Binding-site contacts:
Ligand atom CL contacts residue MET165 of chain 1.A at 3.8 Å.
Ligand atom N2 contacts residue GLN189 of chain 1.A at 3.6 Å.
Ligand atom C21 contacts residue MET165 of chain 1.A at 3.6 Å (hydrophobic).
Ligand atom C15 contacts residue PHE140 of chain 1.A at 3.8 Å (hydrophobic).
Ligand atom C14 contacts residue GLU166 of chain 1.A at 3.6 Å.
Ligand atom C15 contacts residue ASN142 of chain 1.A at 3.8 Å.
Ligand atom N5 contacts residue SER144 of chain 1.A at 3.3 Å (h-bond).
Ligand atom N5 contacts residue PHE140 of chain 1.A at 3.5 Å.
Ligand atom C14 contacts residue LEU141 of chain 1.A at 3.8 Å (hydrophobic).
Ligand atom C4 contacts residue GLN189 of chain 1.A at 3.0 Å.
Ligand atom N5 contacts residue HIS163 of chain 1.A at 2.7 Å (h-bond).
Ligand atom N2 contacts residue MET49 of chain 1.A at 3.4 Å.
Ligand atom C18 contacts residue ASN142 of chain 1.A at 3.5 Å.
Ligand atom C13 contacts residue PHE140 of chain 1.A at 3.3 Å (hydrophobic).
Ligand atom C13 contacts residue GLU166 of chain 1.A at 3.3 Å.
Ligand atom N3 contacts residue GLN189 of chain 1.A at 3.4 Å (h-bond).
Ligand atom C12 contacts residue SER144 of chain 1.A at 3.6 Å.
Ligand atom CL contacts residue HIS41 of chain 1.A at 3.4 Å.
Ligand atom N3 contacts residue MET49 of chain 1.A at 3.4 Å.
Ligand atom C15 contacts residue LEU141 of chain 1.A at 3.9 Å (hydrophobic).
Ligand atom C21 contacts residue HIS41 of chain 1.A at 3.7 Å.
Ligand atom C1 contacts residue MET49 of chain 1.A at 3.6 Å (hydrophobic).
Ligand atom N1 contacts residue GLN189 of chain 1.A at 3.6 Å (h-bond).
Ligand atom C2 contacts residue DMS1 of chain 1.E at 3.8 Å.
Ligand atom C6 contacts residue GLN189 of chain 1.A at 3.6 Å.
Ligand atom N4 contacts residue CYS145 of chain 1.A at 3.4 Å (h-bond).
Ligand atom C contacts residue MET49 of chain 1.A at 3.8 Å (hydrophobic).
Ligand atom O contacts residue GLU166 of chain 1.A at 3.5 Å (salt-bridge).
Ligand atom N5 contacts residue LEU141 of chain 1.A at 3.9 Å.
Ligand atom CL contacts residue MET49 of chain 1.A at 3.9 Å.
Ligand atom C15 contacts residue GLU166 of chain 1.A at 3.4 Å.
Ligand atom C13 contacts residue LEU141 of chain 1.A at 3.7 Å (hydrophobic).
Ligand atom C12 contacts residue HIS163 of chain 1.A at 2.9 Å.
Ligand atom C contacts residue MET165 of chain 1.A at 3.6 Å (hydrophobic).
Ligand atom CL contacts residue ASP187 of chain 1.A at 3.5 Å.
Ligand atom C17 contacts residue ASN142 of chain 1.A at 3.9 Å.
Ligand atom C5 contacts residue GLN189 of chain 1.A at 3.0 Å.
Ligand atom C1 contacts residue DMS1 of chain 1.E at 3.9 Å.
Ligand atom C21 contacts residue HIS164 of chain 1.A at 3.3 Å.
Ligand atom C2 contacts residue GLN189 of chain 1.A at 3.4 Å.

The protein below binds the small molecule below.
Small molecule (SMILES): O=C(Nc1cncc2ccccc12)[C@@H]1CCN(Cc2nnc[nH]2)c2ccc(Cl)cc21

Sequence of chain 1.B:
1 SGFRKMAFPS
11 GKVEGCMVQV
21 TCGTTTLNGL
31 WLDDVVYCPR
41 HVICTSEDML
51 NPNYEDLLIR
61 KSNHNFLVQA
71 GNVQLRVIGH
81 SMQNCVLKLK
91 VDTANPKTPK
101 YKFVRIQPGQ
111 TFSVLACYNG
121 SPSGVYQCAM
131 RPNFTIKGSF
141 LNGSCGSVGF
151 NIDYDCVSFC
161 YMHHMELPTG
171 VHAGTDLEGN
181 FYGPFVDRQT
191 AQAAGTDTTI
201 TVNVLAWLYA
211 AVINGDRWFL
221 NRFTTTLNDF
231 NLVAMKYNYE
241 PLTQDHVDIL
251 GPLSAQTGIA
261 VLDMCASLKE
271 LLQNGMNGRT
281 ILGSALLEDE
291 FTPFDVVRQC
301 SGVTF

Sequence of chain 1.A:
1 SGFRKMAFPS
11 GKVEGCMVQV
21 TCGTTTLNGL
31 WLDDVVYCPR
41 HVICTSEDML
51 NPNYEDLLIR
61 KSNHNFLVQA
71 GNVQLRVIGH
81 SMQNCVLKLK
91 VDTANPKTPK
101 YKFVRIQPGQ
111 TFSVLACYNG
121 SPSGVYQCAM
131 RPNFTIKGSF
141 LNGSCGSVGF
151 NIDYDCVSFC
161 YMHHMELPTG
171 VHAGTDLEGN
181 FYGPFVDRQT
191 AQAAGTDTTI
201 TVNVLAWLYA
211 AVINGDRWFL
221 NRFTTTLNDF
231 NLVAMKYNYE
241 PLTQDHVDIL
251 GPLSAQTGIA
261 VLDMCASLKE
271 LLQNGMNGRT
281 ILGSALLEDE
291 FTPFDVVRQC